Sequence of chain 2.A:
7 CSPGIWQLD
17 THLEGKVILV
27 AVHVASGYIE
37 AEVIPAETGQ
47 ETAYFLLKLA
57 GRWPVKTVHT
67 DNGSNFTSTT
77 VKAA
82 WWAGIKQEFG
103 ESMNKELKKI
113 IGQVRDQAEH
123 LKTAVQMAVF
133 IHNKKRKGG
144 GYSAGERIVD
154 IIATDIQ

A small-molecule ligand and the protein it binds are described below.
Small molecule (SMILES): Cc1nc(-c2nc3cc(Cl)ccc3[nH]2)c(C)c(-c2ccccc2)c1[C@H](OC(C)(C)C)C(=O)O

Binding-site contacts:
Ligand atom C22 contacts residue GLN46 of chain 1.A at 3.7 Å.
Ligand atom O19 contacts residue HIS122 of chain 2.A at 2.8 Å (h-bond).
Ligand atom C27 contacts residue THR76 of chain 1.A at 3.9 Å.
Ligand atom O18 contacts residue ALA120 of chain 2.A at 3.5 Å.
Ligand atom C14 contacts residue GLN46 of chain 1.A at 3.4 Å.
Ligand atom C14 contacts residue GLU121 of chain 2.A at 3.7 Å.
Ligand atom C13 contacts residue ALA79 of chain 1.A at 3.5 Å (hydrophobic).
Ligand atom C10 contacts residue MET129 of chain 2.A at 3.7 Å (hydrophobic).
Ligand atom O19 contacts residue ALA120 of chain 2.A at 4.0 Å.
Ligand atom C16 contacts residue THR125 of chain 2.A at 3.4 Å.
Ligand atom C9 contacts residue ALA79 of chain 1.A at 3.8 Å (hydrophobic).
Ligand atom C8 contacts residue ALA79 of chain 1.A at 3.8 Å (hydrophobic).
Ligand atom C11 contacts residue MET129 of chain 2.A at 3.4 Å (hydrophobic).
Ligand atom O19 contacts residue THR125 of chain 2.A at 2.7 Å (h-bond).
Ligand atom C15 contacts residue THR125 of chain 2.A at 3.6 Å.
Ligand atom C22 contacts residue TYR50 of chain 1.A at 4.1 Å (hydrophobic).
Ligand atom C16 contacts residue GLU121 of chain 2.A at 3.5 Å.
Ligand atom O17 contacts residue THR125 of chain 2.A at 3.2 Å (h-bond).
Ligand atom C21 contacts residue ALA49 of chain 1.A at 4.0 Å (hydrophobic).
Ligand atom C8 contacts residue THR76 of chain 1.A at 3.9 Å.
Ligand atom O18 contacts residue HIS122 of chain 2.A at 4.0 Å.
Ligand atom C32 contacts residue THR75 of chain 1.A at 3.3 Å.
Ligand atom C24 contacts residue THR76 of chain 1.A at 4.0 Å.
Ligand atom C11 contacts residue GLN119 of chain 2.A at 3.9 Å.
Ligand atom C22 contacts residue THR125 of chain 2.A at 4.0 Å.
Ligand atom C20 contacts residue THR125 of chain 2.A at 3.7 Å.
Ligand atom C16 contacts residue HIS122 of chain 2.A at 3.8 Å.
Ligand atom N3 contacts residue THR76 of chain 1.A at 3.0 Å (h-bond).
Ligand atom C30 contacts residue THR75 of chain 1.A at 2.9 Å.
Ligand atom CL contacts residue THR75 of chain 1.A at 3.4 Å.
Ligand atom C21 contacts residue THR76 of chain 1.A at 3.4 Å.
Ligand atom C21 contacts residue GLN46 of chain 1.A at 3.8 Å.
Ligand atom C9 contacts residue ALA80 of chain 1.A at 3.5 Å (hydrophobic).
Ligand atom O17 contacts residue HIS122 of chain 2.A at 3.5 Å (h-bond).
Ligand atom C27 contacts residue THR75 of chain 1.A at 3.8 Å.
Ligand atom C23 contacts residue THR125 of chain 2.A at 3.4 Å.
Ligand atom O18 contacts residue GLU121 of chain 2.A at 2.7 Å (salt-bridge).
Ligand atom C11 contacts residue THR125 of chain 2.A at 4.1 Å.
Ligand atom C14 contacts residue HIS122 of chain 2.A at 3.2 Å.
Ligand atom O19 contacts residue GLU121 of chain 2.A at 3.5 Å (salt-bridge).

Sequence of chain 1.A:
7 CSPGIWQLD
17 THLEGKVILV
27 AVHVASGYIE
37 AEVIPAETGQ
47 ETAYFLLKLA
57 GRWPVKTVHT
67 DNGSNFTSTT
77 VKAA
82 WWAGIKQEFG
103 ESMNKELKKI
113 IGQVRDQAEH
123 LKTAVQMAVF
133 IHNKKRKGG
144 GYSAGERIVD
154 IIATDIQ